This small molecule binds to this protein.
Small molecule (SMILES): N[C@@H](CN(O)N=O)C(=O)O

Sequence of chain 1.A:
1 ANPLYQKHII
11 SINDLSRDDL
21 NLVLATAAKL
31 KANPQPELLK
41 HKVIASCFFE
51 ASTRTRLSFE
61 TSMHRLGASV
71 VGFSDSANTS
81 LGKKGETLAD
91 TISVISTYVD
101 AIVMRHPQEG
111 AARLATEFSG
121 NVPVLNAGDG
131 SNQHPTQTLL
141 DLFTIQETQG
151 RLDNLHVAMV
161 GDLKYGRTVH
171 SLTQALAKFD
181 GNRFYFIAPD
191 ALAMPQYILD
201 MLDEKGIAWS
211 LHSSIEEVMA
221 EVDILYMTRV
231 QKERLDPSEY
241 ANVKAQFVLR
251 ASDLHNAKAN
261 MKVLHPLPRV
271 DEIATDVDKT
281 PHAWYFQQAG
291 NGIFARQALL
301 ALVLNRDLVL

Sequence of chain 2.A:
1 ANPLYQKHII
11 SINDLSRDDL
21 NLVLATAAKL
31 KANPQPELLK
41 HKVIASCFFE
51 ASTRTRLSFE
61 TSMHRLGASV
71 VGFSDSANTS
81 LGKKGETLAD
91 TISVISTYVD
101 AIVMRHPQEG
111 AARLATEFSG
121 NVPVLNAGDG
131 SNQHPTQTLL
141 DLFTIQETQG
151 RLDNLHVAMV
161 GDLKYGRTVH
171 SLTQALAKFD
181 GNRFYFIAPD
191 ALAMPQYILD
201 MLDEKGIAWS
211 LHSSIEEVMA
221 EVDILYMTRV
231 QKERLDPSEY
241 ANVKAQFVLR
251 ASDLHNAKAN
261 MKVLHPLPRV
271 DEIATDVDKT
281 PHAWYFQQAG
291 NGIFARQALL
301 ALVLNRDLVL

Binding-site contacts:
Ligand atom OD1 contacts residue SER52 of chain 2.A at 3.2 Å.
Ligand atom CB contacts residue THR53 of chain 2.A at 4.0 Å.
Ligand atom O contacts residue SER52 of chain 2.A at 3.9 Å.
Ligand atom CB contacts residue SER80 of chain 1.A at 3.2 Å.
Ligand atom N contacts residue CP1 of chain 2.E at 3.0 Å (h-bond).
Ligand atom NG contacts residue THR53 of chain 2.A at 3.7 Å.
Ligand atom NG contacts residue ARG54 of chain 2.A at 3.4 Å (salt-bridge).
Ligand atom ND2 contacts residue THR55 of chain 2.A at 4.3 Å.
Ligand atom C contacts residue ALA51 of chain 2.A at 4.2 Å (hydrophobic).
Ligand atom NG contacts residue SER80 of chain 1.A at 3.1 Å (h-bond).
Ligand atom OXT contacts residue GLU50 of chain 2.A at 4.3 Å.
Ligand atom OD1 contacts residue ARG54 of chain 2.A at 2.8 Å (salt-bridge).
Ligand atom OE contacts residue CP1 of chain 2.E at 4.3 Å.
Ligand atom OE contacts residue ARG54 of chain 2.A at 2.4 Å.
Ligand atom CB contacts residue THR55 of chain 2.A at 4.0 Å.
Ligand atom CB contacts residue SER52 of chain 2.A at 2.3 Å.
Ligand atom C contacts residue SER52 of chain 2.A at 3.4 Å.
Ligand atom NG contacts residue THR55 of chain 2.A at 4.3 Å.
Ligand atom CB contacts residue ALA51 of chain 2.A at 4.4 Å (hydrophobic).
Ligand atom OD1 contacts residue SER80 of chain 1.A at 2.3 Å (h-bond).
Ligand atom OXT contacts residue ARG105 of chain 2.A at 3.4 Å (salt-bridge).
Ligand atom OXT contacts residue SER52 of chain 2.A at 3.7 Å.
Ligand atom OXT contacts residue ALA51 of chain 2.A at 3.1 Å (h-bond).
Ligand atom CA contacts residue SER80 of chain 1.A at 4.0 Å.
Ligand atom ND2 contacts residue SER80 of chain 1.A at 4.3 Å.
Ligand atom ND2 contacts residue SER52 of chain 2.A at 4.0 Å.
Ligand atom C contacts residue ARG105 of chain 2.A at 3.5 Å.
Ligand atom CA contacts residue SER52 of chain 2.A at 3.4 Å.
Ligand atom C contacts residue CP1 of chain 2.E at 3.7 Å.
Ligand atom O contacts residue ARG105 of chain 2.A at 2.9 Å (salt-bridge).
Ligand atom NG contacts residue CP1 of chain 2.E at 3.9 Å.
Ligand atom OXT contacts residue SER80 of chain 1.A at 4.0 Å.
Ligand atom ND2 contacts residue ARG54 of chain 2.A at 3.2 Å.
Ligand atom N contacts residue SER52 of chain 2.A at 4.2 Å.
Ligand atom CB contacts residue CP1 of chain 2.E at 3.5 Å.
Ligand atom CA contacts residue CP1 of chain 2.E at 3.7 Å.
Ligand atom OD1 contacts residue THR53 of chain 2.A at 2.8 Å (h-bond).
Ligand atom O contacts residue CP1 of chain 2.E at 2.7 Å (h-bond).
Ligand atom NG contacts residue SER52 of chain 2.A at 3.3 Å (h-bond).
Ligand atom ND2 contacts residue CP1 of chain 2.E at 3.3 Å (h-bond).